This small molecule binds to this protein.
Small molecule (SMILES): CN[C@@H]1CC2O[C@@](C)([C@@H]1OC)n1c3ccccc3c3c4c(c5c6c(n2c5c31)CCCC6)C(=O)N=C4

Binding-site contacts:
Ligand atom C13 contacts residue VAL31 of chain 1.A at 4.1 Å (hydrophobic).
Ligand atom N3 contacts residue LEU23 of chain 1.A at 4.0 Å.
Ligand atom C15 contacts residue VAL31 of chain 1.A at 4.0 Å (hydrophobic).
Ligand atom C26 contacts residue SER25 of chain 1.A at 3.6 Å.
Ligand atom O4 contacts residue LEU23 of chain 1.A at 3.7 Å.
Ligand atom C3 contacts residue LEU23 of chain 1.A at 3.7 Å (hydrophobic).
Ligand atom C25 contacts residue GLY24 of chain 1.A at 3.5 Å.
Ligand atom N1 contacts residue MET98 of chain 1.A at 4.1 Å.
Ligand atom C2 contacts residue PRO99 of chain 1.A at 4.0 Å (hydrophobic).
Ligand atom O5 contacts residue MET98 of chain 1.A at 2.8 Å (h-bond).
Ligand atom N1 contacts residue LEU149 of chain 1.A at 3.9 Å.
Ligand atom C21 contacts residue GLY24 of chain 1.A at 3.6 Å.
Ligand atom C17 contacts residue VAL31 of chain 1.A at 3.6 Å (hydrophobic).
Ligand atom N3 contacts residue GLY24 of chain 1.A at 4.1 Å.
Ligand atom C1 contacts residue LEU23 of chain 1.A at 4.0 Å (hydrophobic).
Ligand atom C5 contacts residue LEU23 of chain 1.A at 3.9 Å (hydrophobic).
Ligand atom N1 contacts residue GLN96 of chain 1.A at 3.9 Å.
Ligand atom C9 contacts residue LEU149 of chain 1.A at 3.9 Å (hydrophobic).
Ligand atom O4 contacts residue GLY24 of chain 1.A at 2.7 Å.
Ligand atom C26 contacts residue GLY24 of chain 1.A at 3.1 Å.
Ligand atom C6 contacts residue LEU23 of chain 1.A at 4.0 Å (hydrophobic).
Ligand atom O5 contacts residue LEU97 of chain 1.A at 3.4 Å.
Ligand atom N2 contacts residue VAL31 of chain 1.A at 4.1 Å.
Ligand atom C14 contacts residue LYS50 of chain 1.A at 3.9 Å.
Ligand atom C15 contacts residue LYS50 of chain 1.A at 4.1 Å.
Ligand atom C20 contacts residue LEU23 of chain 1.A at 4.0 Å (hydrophobic).
Ligand atom N4 contacts residue ASP105 of chain 1.A at 3.9 Å.
Ligand atom C26 contacts residue PHE28 of chain 1.A at 3.8 Å (hydrophobic).
Ligand atom N1 contacts residue ALA48 of chain 1.A at 3.4 Å.
Ligand atom C16 contacts residue PHE28 of chain 1.A at 4.1 Å (hydrophobic).
Ligand atom C12 contacts residue VAL31 of chain 1.A at 3.8 Å (hydrophobic).
Ligand atom C11 contacts residue VAL31 of chain 1.A at 4.0 Å (hydrophobic).
Ligand atom C4 contacts residue PRO99 of chain 1.A at 4.0 Å (hydrophobic).
Ligand atom C4 contacts residue MET98 of chain 1.A at 3.5 Å (hydrophobic).
Ligand atom C9 contacts residue ALA48 of chain 1.A at 3.8 Å (hydrophobic).
Ligand atom C16 contacts residue VAL31 of chain 1.A at 3.7 Å (hydrophobic).
Ligand atom C4 contacts residue LEU23 of chain 1.A at 4.0 Å (hydrophobic).
Ligand atom C8 contacts residue MET98 of chain 1.A at 3.8 Å (hydrophobic).
Ligand atom C3 contacts residue PRO99 of chain 1.A at 3.3 Å (hydrophobic).
Ligand atom C8 contacts residue ALA48 of chain 1.A at 3.8 Å (hydrophobic).

Sequence of chain 1.A:
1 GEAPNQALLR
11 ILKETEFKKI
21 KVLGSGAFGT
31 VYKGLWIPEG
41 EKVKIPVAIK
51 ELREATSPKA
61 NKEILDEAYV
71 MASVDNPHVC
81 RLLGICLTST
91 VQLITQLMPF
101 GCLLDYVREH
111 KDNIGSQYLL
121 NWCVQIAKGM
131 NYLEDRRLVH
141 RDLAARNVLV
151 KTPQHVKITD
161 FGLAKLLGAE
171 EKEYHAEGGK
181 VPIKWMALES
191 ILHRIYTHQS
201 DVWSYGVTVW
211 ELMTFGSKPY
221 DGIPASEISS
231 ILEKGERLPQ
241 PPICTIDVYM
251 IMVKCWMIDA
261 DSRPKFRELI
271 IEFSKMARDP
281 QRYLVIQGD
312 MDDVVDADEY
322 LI